Binding-site contacts:
Ligand atom O5 contacts residue ASN122 of chain 1.B at 2.3 Å (h-bond).
Ligand atom C5 contacts residue ASN122 of chain 1.B at 3.6 Å.
Ligand atom O5 contacts residue VAL127 of chain 1.B at 3.9 Å.
Ligand atom O6 contacts residue LYS129 of chain 1.B at 3.6 Å.
Ligand atom C5 contacts residue VAL127 of chain 1.B at 3.5 Å (hydrophobic).
Ligand atom C3 contacts residue ASN122 of chain 1.B at 3.9 Å.
Ligand atom C7 contacts residue ASN125 of chain 1.B at 4.4 Å.
Ligand atom C2 contacts residue ASN122 of chain 1.B at 2.7 Å.
Ligand atom C7 contacts residue THR124 of chain 1.B at 3.8 Å.
Ligand atom C1 contacts residue VAL127 of chain 1.B at 4.4 Å (hydrophobic).
Ligand atom N2 contacts residue ASN122 of chain 1.B at 3.2 Å (h-bond).
Ligand atom N2 contacts residue ASN125 of chain 1.B at 4.0 Å.
Ligand atom C7 contacts residue ASN122 of chain 1.B at 4.4 Å.
Ligand atom C3 contacts residue ASN125 of chain 1.B at 4.3 Å.
Ligand atom N2 contacts residue THR124 of chain 1.B at 4.0 Å.
Ligand atom C8 contacts residue ASN125 of chain 1.B at 4.3 Å.
Ligand atom C8 contacts residue THR124 of chain 1.B at 2.6 Å.
Ligand atom C6 contacts residue VAL127 of chain 1.B at 3.8 Å (hydrophobic).
Ligand atom C6 contacts residue LYS129 of chain 1.B at 4.2 Å.
Ligand atom C1 contacts residue ASN122 of chain 1.B at 1.5 Å.
Ligand atom C4 contacts residue ASN122 of chain 1.B at 4.3 Å.

The small molecule below binds the protein below.
Small molecule (SMILES): CC(=O)N[C@@H]1[C@@H](O)[C@H](O)[C@@H](CO)O[C@H]1O

Sequence of chain 1.B:
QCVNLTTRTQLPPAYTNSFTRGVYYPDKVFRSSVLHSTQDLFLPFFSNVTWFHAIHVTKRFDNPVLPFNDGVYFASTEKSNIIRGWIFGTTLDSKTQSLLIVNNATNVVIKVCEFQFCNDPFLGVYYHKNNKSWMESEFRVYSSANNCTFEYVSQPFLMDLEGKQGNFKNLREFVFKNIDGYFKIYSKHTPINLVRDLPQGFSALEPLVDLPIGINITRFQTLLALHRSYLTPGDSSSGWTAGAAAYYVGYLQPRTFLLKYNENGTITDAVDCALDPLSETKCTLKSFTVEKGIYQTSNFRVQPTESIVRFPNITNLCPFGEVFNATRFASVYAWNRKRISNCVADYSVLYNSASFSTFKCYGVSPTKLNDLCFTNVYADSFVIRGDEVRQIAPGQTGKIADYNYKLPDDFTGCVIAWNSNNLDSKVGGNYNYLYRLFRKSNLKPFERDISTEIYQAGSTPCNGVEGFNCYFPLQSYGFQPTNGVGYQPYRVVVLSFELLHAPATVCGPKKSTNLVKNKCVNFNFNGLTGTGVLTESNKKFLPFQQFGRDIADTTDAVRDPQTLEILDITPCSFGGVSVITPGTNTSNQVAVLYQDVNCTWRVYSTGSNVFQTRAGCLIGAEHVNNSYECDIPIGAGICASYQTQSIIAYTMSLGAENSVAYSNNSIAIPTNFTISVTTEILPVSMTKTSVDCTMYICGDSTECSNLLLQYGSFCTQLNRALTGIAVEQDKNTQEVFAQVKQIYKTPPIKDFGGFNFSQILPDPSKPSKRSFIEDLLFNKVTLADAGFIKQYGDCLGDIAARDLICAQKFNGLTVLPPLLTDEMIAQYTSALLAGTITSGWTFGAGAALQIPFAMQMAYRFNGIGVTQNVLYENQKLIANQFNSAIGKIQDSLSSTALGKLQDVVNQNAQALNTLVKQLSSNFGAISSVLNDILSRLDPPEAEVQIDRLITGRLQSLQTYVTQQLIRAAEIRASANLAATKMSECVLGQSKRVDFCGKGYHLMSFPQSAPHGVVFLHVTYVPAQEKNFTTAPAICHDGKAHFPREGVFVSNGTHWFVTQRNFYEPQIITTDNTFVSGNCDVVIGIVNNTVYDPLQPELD